Sequence of chain 1.B:
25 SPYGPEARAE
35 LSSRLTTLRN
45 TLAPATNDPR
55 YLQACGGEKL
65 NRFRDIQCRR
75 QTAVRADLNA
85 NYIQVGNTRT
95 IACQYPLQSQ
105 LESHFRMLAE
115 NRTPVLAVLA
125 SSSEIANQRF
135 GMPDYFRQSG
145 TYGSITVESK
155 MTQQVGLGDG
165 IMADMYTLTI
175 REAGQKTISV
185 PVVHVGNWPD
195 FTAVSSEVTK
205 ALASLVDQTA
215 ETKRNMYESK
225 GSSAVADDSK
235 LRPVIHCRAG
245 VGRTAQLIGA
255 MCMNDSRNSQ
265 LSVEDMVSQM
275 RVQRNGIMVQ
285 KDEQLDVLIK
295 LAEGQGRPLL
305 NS

A small-molecule ligand and the protein it binds are described below.
Small molecule (SMILES): O=[N+]([O-])c1ccc(O)c(OS(=O)(=O)O)c1

Binding-site contacts:
Ligand atom O3 contacts residue CYS241 of chain 1.B at 3.4 Å (h-bond).
Ligand atom C2 contacts residue PHE195 of chain 1.B at 3.5 Å (hydrophobic).
Ligand atom O7 contacts residue ASP194 of chain 1.B at 2.5 Å (salt-bridge).
Ligand atom C4 contacts residue PHE195 of chain 1.B at 3.9 Å (hydrophobic).
Ligand atom O3 contacts residue ARG247 of chain 1.B at 3.0 Å (salt-bridge).
Ligand atom O1 contacts residue GLY246 of chain 1.B at 2.9 Å (h-bond).
Ligand atom O6 contacts residue ILE281 of chain 1.B at 3.8 Å.
Ligand atom O2 contacts residue ASP194 of chain 1.B at 3.8 Å.
Ligand atom O4 contacts residue ASP194 of chain 1.B at 3.3 Å (salt-bridge).
Ligand atom C6 contacts residue GLN284 of chain 1.B at 3.7 Å.
Ligand atom O7 contacts residue PHE195 of chain 1.B at 3.8 Å.
Ligand atom O1 contacts residue VAL245 of chain 1.B at 3.3 Å (h-bond).
Ligand atom C2 contacts residue ASP194 of chain 1.B at 3.4 Å.
Ligand atom C6 contacts residue PHE195 of chain 1.B at 3.7 Å (hydrophobic).
Ligand atom C5 contacts residue PHE195 of chain 1.B at 3.9 Å (hydrophobic).
Ligand atom C3 contacts residue PHE67 of chain 1.B at 3.5 Å (hydrophobic).
Ligand atom O2 contacts residue ARG242 of chain 1.B at 3.1 Å (salt-bridge).
Ligand atom O1 contacts residue GLY244 of chain 1.B at 3.7 Å.
Ligand atom C6 contacts residue ALA243 of chain 1.B at 3.7 Å (hydrophobic).
Ligand atom C4 contacts residue ALA243 of chain 1.B at 3.8 Å (hydrophobic).
Ligand atom O1 contacts residue CYS241 of chain 1.B at 3.4 Å (h-bond).
Ligand atom C1 contacts residue ASP194 of chain 1.B at 3.8 Å.
Ligand atom O6 contacts residue ILE70 of chain 1.B at 3.4 Å.
Ligand atom C3 contacts residue PHE195 of chain 1.B at 3.6 Å (hydrophobic).
Ligand atom O2 contacts residue ALA243 of chain 1.B at 3.0 Å (h-bond).
Ligand atom N1 contacts residue ILE70 of chain 1.B at 3.1 Å.
Ligand atom C5 contacts residue ALA243 of chain 1.B at 3.6 Å (hydrophobic).
Ligand atom O1 contacts residue ALA243 of chain 1.B at 3.5 Å.
Ligand atom O7 contacts residue ARG242 of chain 1.B at 3.4 Å.
Ligand atom O2 contacts residue ARG247 of chain 1.B at 3.1 Å (salt-bridge).
Ligand atom C1 contacts residue PHE195 of chain 1.B at 3.5 Å (hydrophobic).
Ligand atom O5 contacts residue ILE70 of chain 1.B at 3.0 Å.
Ligand atom O2 contacts residue CYS241 of chain 1.B at 3.4 Å (h-bond).
Ligand atom O6 contacts residue GLN284 of chain 1.B at 3.5 Å (h-bond).
Ligand atom C1 contacts residue ALA243 of chain 1.B at 3.8 Å (hydrophobic).
Ligand atom O3 contacts residue GLY246 of chain 1.B at 3.6 Å.
Ligand atom O6 contacts residue VAL245 of chain 1.B at 3.5 Å.
Ligand atom S1 contacts residue GLY246 of chain 1.B at 3.9 Å.
Ligand atom S1 contacts residue CYS241 of chain 1.B at 3.5 Å (h-bond).
Ligand atom C5 contacts residue ILE70 of chain 1.B at 3.6 Å (hydrophobic).